Binding-site contacts:
Ligand atom C3 contacts residue ASN233 of chain 1.A at 3.8 Å.
Ligand atom C1 contacts residue ASN233 of chain 1.A at 1.4 Å.
Ligand atom C5 contacts residue ASN233 of chain 1.A at 3.7 Å.
Ligand atom C7 contacts residue ASN233 of chain 1.A at 3.7 Å.
Ligand atom C2 contacts residue ASN233 of chain 1.A at 2.5 Å.
Ligand atom O7 contacts residue ASN233 of chain 1.A at 3.7 Å.
Ligand atom C4 contacts residue ASN233 of chain 1.A at 4.3 Å.
Ligand atom O5 contacts residue ASN233 of chain 1.A at 2.4 Å (h-bond).
Ligand atom N2 contacts residue ASN233 of chain 1.A at 2.8 Å (h-bond).

Sequence of chain 1.A:
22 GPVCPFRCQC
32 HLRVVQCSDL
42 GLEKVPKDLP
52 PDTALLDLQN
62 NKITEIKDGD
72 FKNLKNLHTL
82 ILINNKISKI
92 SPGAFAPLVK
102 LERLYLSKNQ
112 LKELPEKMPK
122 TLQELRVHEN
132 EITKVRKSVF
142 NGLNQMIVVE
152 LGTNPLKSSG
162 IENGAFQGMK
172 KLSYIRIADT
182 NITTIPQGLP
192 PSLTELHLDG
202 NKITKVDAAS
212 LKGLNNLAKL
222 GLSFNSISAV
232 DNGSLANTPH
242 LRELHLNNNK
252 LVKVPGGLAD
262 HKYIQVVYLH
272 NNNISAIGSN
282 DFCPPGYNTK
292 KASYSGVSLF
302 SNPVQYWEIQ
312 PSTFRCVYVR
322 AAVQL

The protein below binds the small molecule below.
Small molecule (SMILES): CC(=O)N[C@@H]1[C@@H](O)[C@H](O)[C@@H](CO)O[C@H]1O